Sequence of chain 1.A:
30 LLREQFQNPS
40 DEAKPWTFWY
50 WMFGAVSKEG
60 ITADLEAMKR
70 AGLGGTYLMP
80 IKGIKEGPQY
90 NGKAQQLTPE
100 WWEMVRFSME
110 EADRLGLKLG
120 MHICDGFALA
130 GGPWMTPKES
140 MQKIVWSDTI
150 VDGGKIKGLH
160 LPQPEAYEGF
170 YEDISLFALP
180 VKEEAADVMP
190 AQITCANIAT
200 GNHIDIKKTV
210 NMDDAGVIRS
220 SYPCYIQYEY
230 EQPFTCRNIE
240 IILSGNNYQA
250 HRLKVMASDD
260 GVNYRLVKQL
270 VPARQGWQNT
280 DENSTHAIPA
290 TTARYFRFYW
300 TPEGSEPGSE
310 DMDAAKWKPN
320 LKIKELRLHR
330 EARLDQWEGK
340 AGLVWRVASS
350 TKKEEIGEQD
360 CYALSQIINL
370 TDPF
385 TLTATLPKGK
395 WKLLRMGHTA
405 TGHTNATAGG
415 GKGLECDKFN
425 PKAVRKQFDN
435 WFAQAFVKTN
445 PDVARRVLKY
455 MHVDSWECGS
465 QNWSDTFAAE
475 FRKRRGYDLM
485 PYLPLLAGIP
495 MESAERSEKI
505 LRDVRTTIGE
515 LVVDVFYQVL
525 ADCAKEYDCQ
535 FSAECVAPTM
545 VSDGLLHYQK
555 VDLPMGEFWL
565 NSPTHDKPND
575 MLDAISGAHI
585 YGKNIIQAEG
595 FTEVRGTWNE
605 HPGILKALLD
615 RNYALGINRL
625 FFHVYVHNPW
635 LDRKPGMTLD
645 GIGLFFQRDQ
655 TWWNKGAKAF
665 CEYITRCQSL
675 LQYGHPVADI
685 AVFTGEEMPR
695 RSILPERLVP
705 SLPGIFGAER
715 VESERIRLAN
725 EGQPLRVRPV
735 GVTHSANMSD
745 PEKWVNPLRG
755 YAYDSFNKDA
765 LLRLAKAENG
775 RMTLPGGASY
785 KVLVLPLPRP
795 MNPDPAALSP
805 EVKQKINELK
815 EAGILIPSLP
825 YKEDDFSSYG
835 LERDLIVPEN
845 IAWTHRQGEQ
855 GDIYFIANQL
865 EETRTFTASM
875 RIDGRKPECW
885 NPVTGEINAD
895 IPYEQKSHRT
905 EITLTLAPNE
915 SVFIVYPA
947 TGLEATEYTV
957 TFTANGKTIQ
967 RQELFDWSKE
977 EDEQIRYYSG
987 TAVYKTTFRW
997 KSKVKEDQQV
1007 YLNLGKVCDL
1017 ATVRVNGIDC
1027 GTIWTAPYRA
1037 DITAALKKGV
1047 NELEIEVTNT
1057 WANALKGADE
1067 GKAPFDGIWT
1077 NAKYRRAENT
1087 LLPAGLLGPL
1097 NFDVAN

This small molecule binds to this protein.
Small molecule (SMILES): C[C@H]1[C@H](O)[C@@H](O)[C@@H](O)c2nnnn21

Binding-site contacts:
Ligand atom O4 contacts residue TYR49 of chain 1.A at 2.7 Å (h-bond).
Ligand atom C3 contacts residue TYR49 of chain 1.A at 4.0 Å (hydrophobic).
Ligand atom C1 contacts residue CA1 of chain 1.B at 4.3 Å.
Ligand atom C3 contacts residue CA1 of chain 1.B at 3.6 Å.
Ligand atom N5 contacts residue PHE126 of chain 1.A at 4.2 Å.
Ligand atom O3 contacts residue CA1 of chain 1.B at 2.5 Å.
Ligand atom C6 contacts residue THR596 of chain 1.A at 4.2 Å.
Ligand atom N2 contacts residue GLU461 of chain 1.A at 4.1 Å.
Ligand atom C3 contacts residue PHE126 of chain 1.A at 3.9 Å (hydrophobic).
Ligand atom O4 contacts residue PHE126 of chain 1.A at 3.8 Å.
Ligand atom C2 contacts residue PHE126 of chain 1.A at 3.7 Å (hydrophobic).
Ligand atom C2 contacts residue SER459 of chain 1.A at 4.2 Å.
Ligand atom C2 contacts residue ASP458 of chain 1.A at 3.8 Å.
Ligand atom N2 contacts residue LYS571 of chain 1.A at 4.0 Å.
Ligand atom C3 contacts residue ASP458 of chain 1.A at 3.8 Å.
Ligand atom C5 contacts residue HIS627 of chain 1.A at 4.2 Å.
Ligand atom C6 contacts residue LEU643 of chain 1.A at 4.0 Å (hydrophobic).
Ligand atom N1 contacts residue TRP563 of chain 1.A at 3.5 Å.
Ligand atom O3 contacts residue TYR49 of chain 1.A at 4.1 Å.
Ligand atom C5 contacts residue PHE126 of chain 1.A at 3.8 Å (hydrophobic).
Ligand atom C1 contacts residue GLU461 of chain 1.A at 3.4 Å.
Ligand atom O3 contacts residue ASP458 of chain 1.A at 2.9 Å (salt-bridge).
Ligand atom O2 contacts residue CA1 of chain 1.B at 2.5 Å.
Ligand atom N2 contacts residue TRP563 of chain 1.A at 3.5 Å.
Ligand atom O2 contacts residue ASP458 of chain 1.A at 3.0 Å (salt-bridge).
Ligand atom C6 contacts residue HIS627 of chain 1.A at 3.9 Å.
Ligand atom C4 contacts residue TYR49 of chain 1.A at 3.9 Å (hydrophobic).
Ligand atom C4 contacts residue GLU593 of chain 1.A at 4.2 Å.
Ligand atom C1 contacts residue PHE126 of chain 1.A at 4.1 Å (hydrophobic).
Ligand atom N20 contacts residue GLU461 of chain 1.A at 3.1 Å (salt-bridge).
Ligand atom C2 contacts residue GLU461 of chain 1.A at 3.4 Å.
Ligand atom C4 contacts residue HIS627 of chain 1.A at 3.5 Å.
Ligand atom C2 contacts residue CA1 of chain 1.B at 3.5 Å.
Ligand atom O3 contacts residue GLU593 of chain 1.A at 3.0 Å (salt-bridge).
Ligand atom C4 contacts residue PHE126 of chain 1.A at 4.3 Å (hydrophobic).
Ligand atom N20 contacts residue LYS571 of chain 1.A at 3.7 Å.
Ligand atom O2 contacts residue SER459 of chain 1.A at 2.8 Å (h-bond).
Ligand atom O2 contacts residue GLU461 of chain 1.A at 3.4 Å (salt-bridge).
Ligand atom C6 contacts residue ILE646 of chain 1.A at 3.9 Å (hydrophobic).
Ligand atom O4 contacts residue HIS627 of chain 1.A at 2.7 Å (h-bond).